A small-molecule ligand and the protein it binds are described below.
Small molecule (SMILES): C[C@H]1CCc2c(sc(NC(=O)c3ccccc3[N+](=O)[O-])c2C(N)=O)C1

Binding-site contacts:
Ligand atom C5 contacts residue PHE296 of chain 1.B at 3.7 Å (hydrophobic).
Ligand atom C17 contacts residue ILE260 of chain 1.B at 3.8 Å (hydrophobic).
Ligand atom C16 contacts residue ILE260 of chain 1.B at 3.7 Å (hydrophobic).
Ligand atom C17 contacts residue THR257 of chain 1.B at 4.0 Å.
Ligand atom C11 contacts residue THR195 of chain 1.B at 3.8 Å.
Ligand atom C9 contacts residue MET197 of chain 1.B at 3.8 Å (hydrophobic).
Ligand atom N1 contacts residue PHE296 of chain 1.B at 3.9 Å.
Ligand atom O4 contacts residue TYR83 of chain 1.B at 3.8 Å.
Ligand atom C2 contacts residue GLN293 of chain 1.B at 3.6 Å.
Ligand atom C10 contacts residue LEU243 of chain 1.B at 4.0 Å (hydrophobic).
Ligand atom C1 contacts residue GLN293 of chain 1.B at 4.0 Å.
Ligand atom C3 contacts residue MET261 of chain 1.B at 3.9 Å (hydrophobic).
Ligand atom C2 contacts residue TYR253 of chain 1.B at 3.4 Å (hydrophobic).
Ligand atom C13 contacts residue MET197 of chain 1.B at 4.0 Å (hydrophobic).
Ligand atom C6 contacts residue PHE296 of chain 1.B at 3.5 Å (hydrophobic).
Ligand atom O3 contacts residue PHE264 of chain 1.B at 4.0 Å.
Ligand atom O1 contacts residue PHE264 of chain 1.B at 4.0 Å.
Ligand atom C17 contacts residue TYR253 of chain 1.B at 3.4 Å (hydrophobic).
Ligand atom O3 contacts residue ILE260 of chain 1.B at 4.0 Å.
Ligand atom O1 contacts residue PHE356 of chain 1.B at 3.5 Å.
Ligand atom S1 contacts residue PHE264 of chain 1.B at 4.0 Å.
Ligand atom C4 contacts residue MET281 of chain 1.B at 3.9 Å (hydrophobic).
Ligand atom C2 contacts residue THR257 of chain 1.B at 3.9 Å.
Ligand atom O3 contacts residue HIS84 of chain 1.B at 3.8 Å.
Ligand atom C16 contacts residue PHE296 of chain 1.B at 3.5 Å (hydrophobic).
Ligand atom C10 contacts residue ASP242 of chain 1.B at 3.5 Å.
Ligand atom C1 contacts residue SER292 of chain 1.B at 3.8 Å.
Ligand atom C14 contacts residue PHE296 of chain 1.B at 3.7 Å (hydrophobic).
Ligand atom C11 contacts residue ASP242 of chain 1.B at 3.2 Å.
Ligand atom N3 contacts residue TYR83 of chain 1.B at 4.0 Å.
Ligand atom C1 contacts residue MET261 of chain 1.B at 3.9 Å (hydrophobic).
Ligand atom C15 contacts residue ASN245 of chain 1.B at 3.7 Å.
Ligand atom C11 contacts residue MET197 of chain 1.B at 3.5 Å (hydrophobic).
Ligand atom C12 contacts residue MET197 of chain 1.B at 3.8 Å (hydrophobic).
Ligand atom C17 contacts residue PHE296 of chain 1.B at 4.0 Å (hydrophobic).
Ligand atom C10 contacts residue MET197 of chain 1.B at 3.5 Å (hydrophobic).
Ligand atom C9 contacts residue LEU243 of chain 1.B at 3.5 Å (hydrophobic).
Ligand atom S1 contacts residue PHE296 of chain 1.B at 3.8 Å.
Ligand atom O4 contacts residue ASN245 of chain 1.B at 3.6 Å (h-bond).
Ligand atom N3 contacts residue ASN245 of chain 1.B at 2.9 Å (h-bond).

Sequence of chain 1.B:
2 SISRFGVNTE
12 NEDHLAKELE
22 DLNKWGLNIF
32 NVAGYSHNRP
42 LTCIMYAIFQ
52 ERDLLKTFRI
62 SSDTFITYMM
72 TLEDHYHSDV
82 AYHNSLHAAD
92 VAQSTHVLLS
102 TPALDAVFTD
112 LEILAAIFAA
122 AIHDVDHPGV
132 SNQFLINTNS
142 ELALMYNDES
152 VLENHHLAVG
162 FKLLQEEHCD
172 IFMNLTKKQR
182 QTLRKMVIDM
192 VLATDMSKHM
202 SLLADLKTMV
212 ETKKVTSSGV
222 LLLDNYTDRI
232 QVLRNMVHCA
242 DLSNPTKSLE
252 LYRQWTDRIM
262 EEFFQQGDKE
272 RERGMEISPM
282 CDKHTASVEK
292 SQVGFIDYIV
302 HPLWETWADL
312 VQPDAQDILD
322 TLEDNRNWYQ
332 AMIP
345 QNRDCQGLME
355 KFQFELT